Binding-site contacts:
Ligand atom C7 contacts residue ASN709 of chain 1.C at 2.9 Å.
Ligand atom O7 contacts residue ASN709 of chain 1.C at 2.8 Å (h-bond).
Ligand atom C4 contacts residue ASN709 of chain 1.C at 4.3 Å.
Ligand atom N2 contacts residue ASN709 of chain 1.C at 2.9 Å (h-bond).
Ligand atom C8 contacts residue GLY1131 of chain 1.C at 4.3 Å.
Ligand atom C5 contacts residue ASN709 of chain 1.C at 3.7 Å.
Ligand atom C2 contacts residue ASN709 of chain 1.C at 2.5 Å.
Ligand atom C3 contacts residue ASN709 of chain 1.C at 3.8 Å.
Ligand atom O5 contacts residue ASN709 of chain 1.C at 2.4 Å (h-bond).
Ligand atom C1 contacts residue ASP796 of chain 1.A at 4.5 Å.
Ligand atom O7 contacts residue ASP796 of chain 1.A at 4.4 Å.
Ligand atom C1 contacts residue ASN709 of chain 1.C at 1.4 Å.
Ligand atom C8 contacts residue ASN709 of chain 1.C at 4.0 Å.

Sequence of chain 1.A:
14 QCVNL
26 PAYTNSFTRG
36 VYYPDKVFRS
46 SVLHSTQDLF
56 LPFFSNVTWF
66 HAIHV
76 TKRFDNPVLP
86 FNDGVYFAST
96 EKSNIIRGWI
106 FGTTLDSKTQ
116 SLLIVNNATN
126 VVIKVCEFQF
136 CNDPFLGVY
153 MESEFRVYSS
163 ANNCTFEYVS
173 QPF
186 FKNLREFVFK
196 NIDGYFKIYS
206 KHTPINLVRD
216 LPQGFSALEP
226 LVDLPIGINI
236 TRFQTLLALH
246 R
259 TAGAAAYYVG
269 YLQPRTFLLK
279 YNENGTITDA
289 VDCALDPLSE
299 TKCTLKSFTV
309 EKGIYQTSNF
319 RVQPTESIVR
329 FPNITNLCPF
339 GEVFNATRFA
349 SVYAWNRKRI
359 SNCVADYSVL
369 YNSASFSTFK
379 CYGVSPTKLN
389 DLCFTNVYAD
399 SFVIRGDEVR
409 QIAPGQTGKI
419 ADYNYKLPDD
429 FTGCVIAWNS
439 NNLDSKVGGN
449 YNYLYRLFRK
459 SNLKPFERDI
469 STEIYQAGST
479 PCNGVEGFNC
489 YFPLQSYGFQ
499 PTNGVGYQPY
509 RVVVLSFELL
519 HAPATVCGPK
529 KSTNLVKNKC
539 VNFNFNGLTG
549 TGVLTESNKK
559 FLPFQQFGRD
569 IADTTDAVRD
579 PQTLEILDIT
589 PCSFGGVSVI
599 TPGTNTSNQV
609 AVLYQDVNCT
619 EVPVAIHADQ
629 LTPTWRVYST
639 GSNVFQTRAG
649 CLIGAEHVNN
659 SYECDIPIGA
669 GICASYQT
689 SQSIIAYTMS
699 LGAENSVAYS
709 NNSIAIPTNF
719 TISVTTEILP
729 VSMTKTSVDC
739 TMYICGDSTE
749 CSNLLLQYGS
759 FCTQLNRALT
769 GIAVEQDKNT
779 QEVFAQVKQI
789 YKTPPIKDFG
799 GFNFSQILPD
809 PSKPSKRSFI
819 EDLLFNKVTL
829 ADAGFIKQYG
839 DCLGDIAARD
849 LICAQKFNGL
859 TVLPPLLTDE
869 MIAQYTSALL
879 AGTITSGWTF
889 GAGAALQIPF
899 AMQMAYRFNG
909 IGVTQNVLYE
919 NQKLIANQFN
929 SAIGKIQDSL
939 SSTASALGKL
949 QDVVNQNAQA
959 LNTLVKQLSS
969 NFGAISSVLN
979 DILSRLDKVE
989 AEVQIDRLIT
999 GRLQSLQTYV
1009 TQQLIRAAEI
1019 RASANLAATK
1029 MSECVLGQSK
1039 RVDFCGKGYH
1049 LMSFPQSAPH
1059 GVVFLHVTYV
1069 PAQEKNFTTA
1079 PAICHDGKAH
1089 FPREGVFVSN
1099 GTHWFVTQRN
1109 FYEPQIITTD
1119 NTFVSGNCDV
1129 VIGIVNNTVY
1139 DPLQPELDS

A small-molecule ligand and the protein it binds are described below.
Small molecule (SMILES): CC(=O)N[C@H]1[C@H](O[C@H]2[C@H](O)[C@@H](NC(C)=O)CO[C@@H]2CO)O[C@H](CO)[C@@H](O)[C@@H]1O

Sequence of chain 1.C:
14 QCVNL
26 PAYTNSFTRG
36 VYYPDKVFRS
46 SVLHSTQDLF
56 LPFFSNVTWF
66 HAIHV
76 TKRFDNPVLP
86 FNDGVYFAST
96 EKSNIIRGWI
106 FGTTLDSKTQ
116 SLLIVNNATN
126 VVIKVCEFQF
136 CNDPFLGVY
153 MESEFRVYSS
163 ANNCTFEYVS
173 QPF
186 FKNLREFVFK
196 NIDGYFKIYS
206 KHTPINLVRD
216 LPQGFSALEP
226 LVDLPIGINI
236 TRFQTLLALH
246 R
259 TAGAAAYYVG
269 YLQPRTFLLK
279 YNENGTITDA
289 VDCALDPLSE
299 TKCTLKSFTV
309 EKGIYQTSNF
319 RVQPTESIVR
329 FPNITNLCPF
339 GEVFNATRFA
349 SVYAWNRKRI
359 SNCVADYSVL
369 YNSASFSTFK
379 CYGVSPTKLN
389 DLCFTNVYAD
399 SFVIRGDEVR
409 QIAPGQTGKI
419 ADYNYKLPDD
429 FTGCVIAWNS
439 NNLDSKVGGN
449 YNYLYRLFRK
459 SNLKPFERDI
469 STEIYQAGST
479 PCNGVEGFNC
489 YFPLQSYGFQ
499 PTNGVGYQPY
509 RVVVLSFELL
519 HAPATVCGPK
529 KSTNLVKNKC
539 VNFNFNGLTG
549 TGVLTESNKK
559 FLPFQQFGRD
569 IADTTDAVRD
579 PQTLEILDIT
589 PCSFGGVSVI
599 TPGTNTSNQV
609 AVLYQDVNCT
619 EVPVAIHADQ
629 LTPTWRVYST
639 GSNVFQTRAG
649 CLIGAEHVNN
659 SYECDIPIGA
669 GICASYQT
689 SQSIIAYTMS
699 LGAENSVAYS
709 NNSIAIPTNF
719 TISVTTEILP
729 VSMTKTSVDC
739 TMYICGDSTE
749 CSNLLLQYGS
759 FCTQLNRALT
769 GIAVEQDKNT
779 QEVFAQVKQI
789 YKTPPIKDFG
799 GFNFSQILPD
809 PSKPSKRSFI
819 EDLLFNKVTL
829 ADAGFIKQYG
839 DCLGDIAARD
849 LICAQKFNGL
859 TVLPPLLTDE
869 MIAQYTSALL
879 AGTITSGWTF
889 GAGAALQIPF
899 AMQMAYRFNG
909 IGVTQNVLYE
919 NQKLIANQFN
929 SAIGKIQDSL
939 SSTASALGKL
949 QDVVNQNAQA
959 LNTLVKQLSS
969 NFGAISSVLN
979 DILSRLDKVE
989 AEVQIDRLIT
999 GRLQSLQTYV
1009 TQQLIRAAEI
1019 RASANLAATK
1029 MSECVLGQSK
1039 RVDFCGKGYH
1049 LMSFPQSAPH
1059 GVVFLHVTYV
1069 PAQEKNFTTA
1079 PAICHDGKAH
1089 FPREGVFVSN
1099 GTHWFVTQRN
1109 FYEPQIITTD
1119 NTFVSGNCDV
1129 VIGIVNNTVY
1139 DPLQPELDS